A small-molecule ligand and the protein it binds are described below.
Small molecule (SMILES): CC(=O)N[C@H]1[C@H](O[C@H]2[C@H](O)[C@@H](NC(C)=O)CO[C@@H]2CO)O[C@H](CO)[C@@H](O)[C@@H]1O

Binding-site contacts:
Ligand atom C6 contacts residue PHE1101 of chain 1.C at 4.3 Å (hydrophobic).
Ligand atom C8 contacts residue THR1098 of chain 1.C at 4.0 Å.
Ligand atom O5 contacts residue ASN1096 of chain 1.C at 2.3 Å (h-bond).
Ligand atom C1 contacts residue HIS1099 of chain 1.C at 4.3 Å.
Ligand atom C1 contacts residue THR1098 of chain 1.C at 3.8 Å.
Ligand atom C5 contacts residue HIS1099 of chain 1.C at 4.1 Å.
Ligand atom C3 contacts residue THR1098 of chain 1.C at 3.6 Å.
Ligand atom C3 contacts residue ASN1096 of chain 1.C at 3.8 Å.
Ligand atom N2 contacts residue THR1098 of chain 1.C at 3.1 Å (h-bond).
Ligand atom C1 contacts residue ASN1096 of chain 1.C at 1.4 Å.
Ligand atom C8 contacts residue GLY1097 of chain 1.C at 4.2 Å.
Ligand atom C7 contacts residue THR1098 of chain 1.C at 4.1 Å.
Ligand atom C4 contacts residue ASN1096 of chain 1.C at 4.2 Å.
Ligand atom C7 contacts residue ASN1096 of chain 1.C at 3.6 Å.
Ligand atom C2 contacts residue THR1098 of chain 1.C at 3.6 Å.
Ligand atom C5 contacts residue ASN1096 of chain 1.C at 3.6 Å.
Ligand atom C4 contacts residue HIS1099 of chain 1.C at 4.5 Å.
Ligand atom C3 contacts residue HIS1099 of chain 1.C at 4.3 Å.
Ligand atom N2 contacts residue ASN1096 of chain 1.C at 3.0 Å (h-bond).
Ligand atom O4 contacts residue HIS1099 of chain 1.C at 4.0 Å.
Ligand atom O5 contacts residue PHE1101 of chain 1.C at 4.3 Å.
Ligand atom C8 contacts residue ASN1096 of chain 1.C at 3.5 Å.
Ligand atom C2 contacts residue ASN1096 of chain 1.C at 2.5 Å.
Ligand atom O7 contacts residue ASN1096 of chain 1.C at 3.9 Å.
Ligand atom O3 contacts residue THR1098 of chain 1.C at 4.4 Å.

Sequence of chain 1.C:
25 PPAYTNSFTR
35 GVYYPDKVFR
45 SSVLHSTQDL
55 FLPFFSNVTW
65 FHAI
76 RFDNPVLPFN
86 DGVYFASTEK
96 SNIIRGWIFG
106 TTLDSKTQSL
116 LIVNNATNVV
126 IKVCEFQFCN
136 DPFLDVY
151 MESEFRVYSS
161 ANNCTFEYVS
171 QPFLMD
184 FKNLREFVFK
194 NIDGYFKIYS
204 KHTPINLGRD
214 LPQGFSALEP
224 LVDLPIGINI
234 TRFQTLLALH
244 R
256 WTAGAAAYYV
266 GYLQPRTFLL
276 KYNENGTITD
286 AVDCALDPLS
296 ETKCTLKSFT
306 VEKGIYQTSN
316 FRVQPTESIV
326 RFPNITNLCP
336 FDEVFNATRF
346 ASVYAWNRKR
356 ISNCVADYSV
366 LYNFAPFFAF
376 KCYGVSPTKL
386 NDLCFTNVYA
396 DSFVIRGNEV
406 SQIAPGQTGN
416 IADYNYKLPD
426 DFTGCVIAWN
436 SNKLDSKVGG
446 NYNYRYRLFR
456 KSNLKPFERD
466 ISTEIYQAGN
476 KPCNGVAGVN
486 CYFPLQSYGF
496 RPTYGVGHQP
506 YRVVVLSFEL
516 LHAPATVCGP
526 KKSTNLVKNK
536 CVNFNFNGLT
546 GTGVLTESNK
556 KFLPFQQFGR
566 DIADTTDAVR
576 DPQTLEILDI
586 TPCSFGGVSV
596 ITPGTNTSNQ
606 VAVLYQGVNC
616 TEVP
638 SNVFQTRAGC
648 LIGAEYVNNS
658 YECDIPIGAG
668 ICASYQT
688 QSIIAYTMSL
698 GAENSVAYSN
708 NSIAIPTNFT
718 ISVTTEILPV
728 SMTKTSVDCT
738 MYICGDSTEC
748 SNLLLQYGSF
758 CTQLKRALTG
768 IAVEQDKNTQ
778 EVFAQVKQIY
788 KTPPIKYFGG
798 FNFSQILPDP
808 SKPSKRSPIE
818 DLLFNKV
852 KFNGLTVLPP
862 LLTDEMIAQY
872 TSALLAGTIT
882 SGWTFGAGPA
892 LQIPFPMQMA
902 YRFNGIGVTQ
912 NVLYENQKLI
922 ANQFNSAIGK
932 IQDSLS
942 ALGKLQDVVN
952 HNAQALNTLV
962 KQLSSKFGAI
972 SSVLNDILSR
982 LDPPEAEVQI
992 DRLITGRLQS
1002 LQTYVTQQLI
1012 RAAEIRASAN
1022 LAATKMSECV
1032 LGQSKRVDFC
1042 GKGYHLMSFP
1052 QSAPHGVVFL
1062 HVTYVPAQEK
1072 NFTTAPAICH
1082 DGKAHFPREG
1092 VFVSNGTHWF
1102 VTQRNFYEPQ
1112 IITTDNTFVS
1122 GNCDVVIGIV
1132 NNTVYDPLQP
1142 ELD